Binding-site contacts:
Ligand atom CG contacts residue GLU191 of chain 1.A at 3.6 Å.
Ligand atom C contacts residue SER142 of chain 1.A at 3.3 Å.
Ligand atom OE2 contacts residue GLU191 of chain 1.A at 3.9 Å.
Ligand atom OE1 contacts residue GLY141 of chain 1.A at 3.6 Å.
Ligand atom OE2 contacts residue THR143 of chain 1.A at 2.7 Å (h-bond).
Ligand atom O contacts residue LEU90 of chain 1.A at 3.5 Å.
Ligand atom C contacts residue THR91 of chain 1.A at 3.7 Å.
Ligand atom CA contacts residue GLU191 of chain 1.A at 3.5 Å.
Ligand atom N contacts residue TYR61 of chain 1.A at 4.1 Å.
Ligand atom N contacts residue PRO89 of chain 1.A at 2.8 Å (h-bond).
Ligand atom N contacts residue TYR217 of chain 1.A at 3.7 Å.
Ligand atom CB contacts residue SER142 of chain 1.A at 4.3 Å.
Ligand atom OE1 contacts residue SER142 of chain 1.A at 3.3 Å (h-bond).
Ligand atom CD contacts residue THR143 of chain 1.A at 3.2 Å.
Ligand atom C contacts residue TYR61 of chain 1.A at 3.6 Å (hydrophobic).
Ligand atom CB contacts residue TYR61 of chain 1.A at 3.6 Å (hydrophobic).
Ligand atom CB contacts residue GLU191 of chain 1.A at 4.1 Å.
Ligand atom O contacts residue ARG96 of chain 1.A at 2.8 Å (salt-bridge).
Ligand atom O contacts residue THR91 of chain 1.A at 2.9 Å (h-bond).
Ligand atom CD contacts residue SER142 of chain 1.A at 4.3 Å.
Ligand atom N contacts residue GLU191 of chain 1.A at 2.8 Å (salt-bridge).
Ligand atom N contacts residue THR91 of chain 1.A at 3.0 Å (h-bond).
Ligand atom O contacts residue TYR61 of chain 1.A at 3.5 Å.
Ligand atom CB contacts residue GLY141 of chain 1.A at 4.4 Å.
Ligand atom N contacts residue SER142 of chain 1.A at 4.1 Å.
Ligand atom CA contacts residue SER142 of chain 1.A at 3.2 Å.
Ligand atom CA contacts residue THR91 of chain 1.A at 3.5 Å.
Ligand atom OE1 contacts residue THR143 of chain 1.A at 3.0 Å (h-bond).
Ligand atom OXT contacts residue TYR61 of chain 1.A at 3.3 Å.
Ligand atom OXT contacts residue GLY141 of chain 1.A at 3.3 Å.
Ligand atom OXT contacts residue SER142 of chain 1.A at 2.8 Å (h-bond).
Ligand atom CG contacts residue TYR61 of chain 1.A at 4.2 Å (hydrophobic).
Ligand atom C contacts residue PRO89 of chain 1.A at 4.1 Å (hydrophobic).
Ligand atom CA contacts residue TYR61 of chain 1.A at 4.1 Å (hydrophobic).
Ligand atom CA contacts residue PRO89 of chain 1.A at 4.0 Å (hydrophobic).
Ligand atom O contacts residue PRO89 of chain 1.A at 3.5 Å (h-bond).
Ligand atom C contacts residue ARG96 of chain 1.A at 3.4 Å.
Ligand atom CD contacts residue GLU191 of chain 1.A at 4.0 Å.
Ligand atom OXT contacts residue ARG96 of chain 1.A at 2.8 Å (salt-bridge).
Ligand atom O contacts residue SER142 of chain 1.A at 3.9 Å.

This small molecule binds to this protein.
Small molecule (SMILES): N[C@@H](CCC(=O)O)C(=O)O

Sequence of chain 1.A:
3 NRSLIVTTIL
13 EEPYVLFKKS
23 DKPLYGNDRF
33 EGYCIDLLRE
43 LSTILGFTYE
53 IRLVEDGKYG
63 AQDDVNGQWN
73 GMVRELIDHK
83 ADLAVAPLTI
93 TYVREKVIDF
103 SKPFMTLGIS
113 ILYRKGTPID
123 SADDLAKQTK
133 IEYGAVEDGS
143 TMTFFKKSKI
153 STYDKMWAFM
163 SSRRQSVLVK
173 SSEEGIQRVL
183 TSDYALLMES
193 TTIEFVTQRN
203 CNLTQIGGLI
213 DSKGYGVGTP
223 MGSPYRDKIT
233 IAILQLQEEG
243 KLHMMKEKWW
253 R